Binding-site contacts:
Ligand atom C8 contacts residue LEU101 of chain 1.A at 3.8 Å (hydrophobic).
Ligand atom C11 contacts residue PHE132 of chain 1.A at 4.1 Å (hydrophobic).
Ligand atom N10 contacts residue TYR133 of chain 1.A at 4.2 Å.
Ligand atom C17 contacts residue MET92 of chain 1.A at 3.8 Å (hydrophobic).
Ligand atom C7 contacts residue GLY129 of chain 1.A at 4.1 Å.
Ligand atom N6 contacts residue MET92 of chain 1.A at 3.9 Å.
Ligand atom C17 contacts residue LEU101 of chain 1.A at 4.0 Å (hydrophobic).
Ligand atom C16 contacts residue LEU97 of chain 1.A at 3.7 Å (hydrophobic).
Ligand atom N2 contacts residue PHE132 of chain 1.A at 3.6 Å.
Ligand atom C15 contacts residue PHE132 of chain 1.A at 4.2 Å (hydrophobic).
Ligand atom N10 contacts residue LEU101 of chain 1.A at 3.9 Å.
Ligand atom N2 contacts residue LEU101 of chain 1.A at 4.2 Å.
Ligand atom C8 contacts residue PHE132 of chain 1.A at 3.7 Å (hydrophobic).
Ligand atom N10 contacts residue GLY129 of chain 1.A at 3.3 Å (h-bond).
Ligand atom C7 contacts residue TYR133 of chain 1.A at 4.1 Å (hydrophobic).
Ligand atom C5 contacts residue PHE132 of chain 1.A at 3.6 Å (hydrophobic).
Ligand atom C9 contacts residue PHE132 of chain 1.A at 3.9 Å (hydrophobic).
Ligand atom C12 contacts residue ASN45 of chain 1.A at 3.4 Å.
Ligand atom C16 contacts residue PHE132 of chain 1.A at 4.1 Å (hydrophobic).
Ligand atom N3 contacts residue TYR133 of chain 1.A at 3.7 Å.
Ligand atom N4 contacts residue PHE132 of chain 1.A at 3.9 Å.
Ligand atom C9 contacts residue MET92 of chain 1.A at 4.1 Å (hydrophobic).
Ligand atom C13 contacts residue LEU97 of chain 1.A at 4.1 Å (hydrophobic).
Ligand atom C13 contacts residue MET92 of chain 1.A at 3.9 Å (hydrophobic).
Ligand atom N10 contacts residue VAL130 of chain 1.A at 4.1 Å.
Ligand atom N3 contacts residue LEU101 of chain 1.A at 3.7 Å.
Ligand atom C11 contacts residue TYR133 of chain 1.A at 3.6 Å (hydrophobic).
Ligand atom C1 contacts residue PHE132 of chain 1.A at 3.9 Å (hydrophobic).
Ligand atom C5 contacts residue LEU101 of chain 1.A at 4.2 Å (hydrophobic).
Ligand atom C13 contacts residue PHE132 of chain 1.A at 3.9 Å (hydrophobic).
Ligand atom C9 contacts residue LEU101 of chain 1.A at 3.8 Å (hydrophobic).
Ligand atom N10 contacts residue ALA105 of chain 1.A at 3.5 Å.
Ligand atom C1 contacts residue LEU101 of chain 1.A at 3.9 Å (hydrophobic).
Ligand atom C15 contacts residue TRP156 of chain 1.A at 3.4 Å (hydrophobic).
Ligand atom C12 contacts residue PHE132 of chain 1.A at 3.9 Å (hydrophobic).
Ligand atom C7 contacts residue LEU101 of chain 1.A at 4.2 Å (hydrophobic).
Ligand atom N4 contacts residue GLY129 of chain 1.A at 4.1 Å.
Ligand atom N6 contacts residue LEU101 of chain 1.A at 4.1 Å.
Ligand atom N6 contacts residue PHE132 of chain 1.A at 3.7 Å.
Ligand atom C16 contacts residue TRP156 of chain 1.A at 3.6 Å (hydrophobic).

The small molecule below binds the protein below.
Small molecule (SMILES): CCCc1nc2ccccc2c2nc(N)nn12

Sequence of chain 1.A:
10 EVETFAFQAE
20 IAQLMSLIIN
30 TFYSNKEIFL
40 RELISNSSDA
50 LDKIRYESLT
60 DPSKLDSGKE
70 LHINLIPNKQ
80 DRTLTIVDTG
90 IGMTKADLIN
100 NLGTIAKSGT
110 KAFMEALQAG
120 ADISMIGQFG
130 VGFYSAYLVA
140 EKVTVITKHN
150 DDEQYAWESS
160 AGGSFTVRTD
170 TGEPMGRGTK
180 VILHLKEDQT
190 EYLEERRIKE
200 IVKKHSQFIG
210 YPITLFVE